Binding-site contacts:
Ligand atom O5 contacts residue THR241 of chain 1.A at 4.3 Å.
Ligand atom C7 contacts residue HIS356 of chain 1.A at 4.2 Å.
Ligand atom C1 contacts residue ASN239 of chain 1.A at 1.4 Å.
Ligand atom C2 contacts residue ASN239 of chain 1.A at 2.3 Å.
Ligand atom C5 contacts residue THR241 of chain 1.A at 4.2 Å.
Ligand atom C3 contacts residue ASN239 of chain 1.A at 3.6 Å.
Ligand atom C8 contacts residue SER279 of chain 1.A at 3.7 Å.
Ligand atom C1 contacts residue THR241 of chain 1.A at 3.8 Å.
Ligand atom N2 contacts residue ASN239 of chain 1.A at 2.7 Å (h-bond).
Ligand atom O5 contacts residue ASN239 of chain 1.A at 2.4 Å (h-bond).
Ligand atom O7 contacts residue ASN239 of chain 1.A at 4.1 Å.
Ligand atom C8 contacts residue HIS356 of chain 1.A at 4.4 Å.
Ligand atom C5 contacts residue ASN239 of chain 1.A at 3.6 Å.
Ligand atom C8 contacts residue ILE282 of chain 1.A at 4.1 Å (hydrophobic).
Ligand atom C2 contacts residue THR241 of chain 1.A at 4.4 Å.
Ligand atom C4 contacts residue ASN239 of chain 1.A at 4.1 Å.
Ligand atom O7 contacts residue HIS356 of chain 1.A at 3.5 Å.
Ligand atom C3 contacts residue THR241 of chain 1.A at 4.2 Å.
Ligand atom C7 contacts residue ASN239 of chain 1.A at 3.6 Å.

Sequence of chain 1.A:
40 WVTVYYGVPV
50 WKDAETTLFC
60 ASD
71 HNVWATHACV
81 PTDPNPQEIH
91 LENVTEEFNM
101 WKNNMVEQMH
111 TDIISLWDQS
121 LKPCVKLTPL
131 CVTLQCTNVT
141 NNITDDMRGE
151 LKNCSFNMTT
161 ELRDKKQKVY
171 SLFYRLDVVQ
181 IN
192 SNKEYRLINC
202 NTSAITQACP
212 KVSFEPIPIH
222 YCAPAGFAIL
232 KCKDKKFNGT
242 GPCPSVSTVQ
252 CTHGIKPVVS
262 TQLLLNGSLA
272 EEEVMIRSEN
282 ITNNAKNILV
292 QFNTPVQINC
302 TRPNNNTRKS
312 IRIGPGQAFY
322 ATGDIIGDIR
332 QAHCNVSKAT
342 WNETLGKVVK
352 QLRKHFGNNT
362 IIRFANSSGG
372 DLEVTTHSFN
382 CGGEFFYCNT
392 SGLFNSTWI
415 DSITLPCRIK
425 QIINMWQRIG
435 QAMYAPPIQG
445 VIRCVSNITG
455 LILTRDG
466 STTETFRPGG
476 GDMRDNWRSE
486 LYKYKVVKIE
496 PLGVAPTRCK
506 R

This small molecule binds to this protein.
Small molecule (SMILES): CC(=O)N[C@@H]1[C@@H](O)[C@H](O)[C@@H](CO)O[C@H]1O